Binding-site contacts:
Ligand atom C2 contacts residue ASN107 of chain 2.A at 2.5 Å.
Ligand atom C1 contacts residue ASN107 of chain 2.A at 1.4 Å.
Ligand atom N2 contacts residue ASN107 of chain 2.A at 2.5 Å (h-bond).
Ligand atom O7 contacts residue GLU2 of chain 2.D at 3.4 Å (salt-bridge).
Ligand atom O6 contacts residue ASN105 of chain 2.A at 3.7 Å.
Ligand atom O3 contacts residue GLU2 of chain 2.D at 3.6 Å (salt-bridge).
Ligand atom C4 contacts residue ASN107 of chain 2.A at 4.2 Å.
Ligand atom N2 contacts residue ARG56 of chain 2.C at 4.3 Å.
Ligand atom C7 contacts residue ASN107 of chain 2.A at 3.4 Å.
Ligand atom C6 contacts residue ASN105 of chain 2.A at 4.2 Å.
Ligand atom C8 contacts residue ASN107 of chain 2.A at 3.3 Å.
Ligand atom C8 contacts residue GLU55 of chain 2.C at 3.9 Å.
Ligand atom O5 contacts residue ASN105 of chain 2.A at 3.7 Å.
Ligand atom C3 contacts residue ASN107 of chain 2.A at 3.8 Å.
Ligand atom C5 contacts residue ASN107 of chain 2.A at 3.6 Å.
Ligand atom C8 contacts residue ARG468 of chain 2.D at 3.7 Å.
Ligand atom O5 contacts residue ASN107 of chain 2.A at 2.3 Å (h-bond).

Sequence of chain 2.C:
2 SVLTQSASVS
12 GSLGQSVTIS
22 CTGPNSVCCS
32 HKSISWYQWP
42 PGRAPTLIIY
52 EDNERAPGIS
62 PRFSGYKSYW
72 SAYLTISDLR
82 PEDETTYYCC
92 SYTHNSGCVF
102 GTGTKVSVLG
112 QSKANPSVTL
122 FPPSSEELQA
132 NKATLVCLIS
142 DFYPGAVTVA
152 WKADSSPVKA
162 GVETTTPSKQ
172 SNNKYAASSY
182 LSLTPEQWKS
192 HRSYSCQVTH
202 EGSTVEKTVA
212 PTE

The small molecule below binds the protein below.
Small molecule (SMILES): CC(=O)N[C@@H]1[C@@H](O)[C@H](O)[C@@H](CO)O[C@H]1O

Sequence of chain 2.A:
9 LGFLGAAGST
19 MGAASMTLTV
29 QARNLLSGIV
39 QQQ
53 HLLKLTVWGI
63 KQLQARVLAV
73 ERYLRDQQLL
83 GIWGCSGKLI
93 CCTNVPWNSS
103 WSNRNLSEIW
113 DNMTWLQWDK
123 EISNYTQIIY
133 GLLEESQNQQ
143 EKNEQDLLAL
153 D

Sequence of chain 2.D:
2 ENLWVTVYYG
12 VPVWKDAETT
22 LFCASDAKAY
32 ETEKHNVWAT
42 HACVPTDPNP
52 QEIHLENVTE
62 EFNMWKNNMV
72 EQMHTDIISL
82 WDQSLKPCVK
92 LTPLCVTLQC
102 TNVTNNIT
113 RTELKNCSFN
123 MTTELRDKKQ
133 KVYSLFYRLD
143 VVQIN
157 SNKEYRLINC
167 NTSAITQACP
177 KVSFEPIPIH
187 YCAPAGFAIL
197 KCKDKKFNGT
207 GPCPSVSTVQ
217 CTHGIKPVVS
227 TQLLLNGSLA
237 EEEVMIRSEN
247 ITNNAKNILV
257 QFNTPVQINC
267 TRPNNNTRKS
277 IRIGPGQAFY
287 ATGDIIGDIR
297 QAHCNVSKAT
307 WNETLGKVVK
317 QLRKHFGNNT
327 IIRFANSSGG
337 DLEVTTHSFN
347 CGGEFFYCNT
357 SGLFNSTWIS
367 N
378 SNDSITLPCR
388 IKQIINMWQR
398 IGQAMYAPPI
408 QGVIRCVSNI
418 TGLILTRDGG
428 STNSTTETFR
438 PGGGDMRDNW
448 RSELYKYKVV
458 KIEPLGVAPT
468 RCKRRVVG